The small molecule below binds the protein below.
Small molecule (SMILES): CC(C)C[C@H](NC(=O)[C@@H](O)[C@H](N)Cc1ccccc1)C(=O)O

Binding-site contacts:
Ligand atom O2 contacts residue ZN1 of chain 1.M at 1.9 Å.
Ligand atom C8 contacts residue ASN94 of chain 1.D at 3.1 Å.
Ligand atom C12 contacts residue ARG420 of chain 1.D at 3.5 Å.
Ligand atom C1 contacts residue GLU300 of chain 1.D at 3.6 Å.
Ligand atom C1 contacts residue GLY93 of chain 1.D at 3.6 Å.
Ligand atom O4 contacts residue ARG420 of chain 1.D at 3.3 Å (salt-bridge).
Ligand atom C1 contacts residue GLU363 of chain 1.D at 3.3 Å.
Ligand atom N1 contacts residue GLY298 of chain 1.D at 3.0 Å (h-bond).
Ligand atom C9 contacts residue ASN94 of chain 1.D at 3.2 Å.
Ligand atom C6 contacts residue GLY298 of chain 1.D at 3.4 Å.
Ligand atom N1 contacts residue GLU330 of chain 1.D at 3.1 Å (salt-bridge).
Ligand atom O2 contacts residue GLU330 of chain 1.D at 2.7 Å (salt-bridge).
Ligand atom O2 contacts residue GLU300 of chain 1.D at 3.0 Å (salt-bridge).
Ligand atom C2 contacts residue ZN1 of chain 1.M at 2.9 Å.
Ligand atom C3 contacts residue GLU330 of chain 1.D at 3.2 Å.
Ligand atom C2 contacts residue GLU300 of chain 1.D at 3.4 Å.
Ligand atom N2 contacts residue GLU363 of chain 1.D at 2.8 Å (salt-bridge).
Ligand atom C11 contacts residue ASN94 of chain 1.D at 3.5 Å.
Ligand atom C12 contacts residue GLY93 of chain 1.D at 3.3 Å.
Ligand atom O3 contacts residue HIS329 of chain 1.D at 3.3 Å (h-bond).
Ligand atom O2 contacts residue GLU363 of chain 1.D at 3.5 Å (salt-bridge).
Ligand atom O2 contacts residue HIS333 of chain 1.D at 3.0 Å (h-bond).
Ligand atom C3 contacts residue ZN1 of chain 1.M at 3.2 Å.
Ligand atom O2 contacts residue HIS329 of chain 1.D at 3.3 Å (h-bond).
Ligand atom N2 contacts residue GLU300 of chain 1.D at 2.7 Å (salt-bridge).
Ligand atom C1 contacts residue TYR435 of chain 1.D at 3.5 Å (hydrophobic).
Ligand atom O3 contacts residue ZN1 of chain 1.M at 2.8 Å.
Ligand atom C11 contacts residue ARG420 of chain 1.D at 3.4 Å.
Ligand atom C2 contacts residue GLY298 of chain 1.D at 3.3 Å.
Ligand atom C7 contacts residue GLY93 of chain 1.D at 3.2 Å.
Ligand atom C1 contacts residue ZN1 of chain 1.M at 3.5 Å.
Ligand atom C2 contacts residue GLU330 of chain 1.D at 3.2 Å.
Ligand atom N2 contacts residue GLY93 of chain 1.D at 2.7 Å (h-bond).
Ligand atom O3 contacts residue TYR435 of chain 1.D at 2.7 Å (h-bond).
Ligand atom C3 contacts residue TYR435 of chain 1.D at 3.4 Å (hydrophobic).
Ligand atom C6 contacts residue GLY93 of chain 1.D at 3.5 Å.
Ligand atom O1 contacts residue ARG420 of chain 1.D at 2.5 Å (salt-bridge).
Ligand atom C5 contacts residue ARG420 of chain 1.D at 3.3 Å.
Ligand atom C12 contacts residue TYR435 of chain 1.D at 3.5 Å (hydrophobic).
Ligand atom C10 contacts residue ASN94 of chain 1.D at 3.2 Å.

Sequence of chain 1.D:
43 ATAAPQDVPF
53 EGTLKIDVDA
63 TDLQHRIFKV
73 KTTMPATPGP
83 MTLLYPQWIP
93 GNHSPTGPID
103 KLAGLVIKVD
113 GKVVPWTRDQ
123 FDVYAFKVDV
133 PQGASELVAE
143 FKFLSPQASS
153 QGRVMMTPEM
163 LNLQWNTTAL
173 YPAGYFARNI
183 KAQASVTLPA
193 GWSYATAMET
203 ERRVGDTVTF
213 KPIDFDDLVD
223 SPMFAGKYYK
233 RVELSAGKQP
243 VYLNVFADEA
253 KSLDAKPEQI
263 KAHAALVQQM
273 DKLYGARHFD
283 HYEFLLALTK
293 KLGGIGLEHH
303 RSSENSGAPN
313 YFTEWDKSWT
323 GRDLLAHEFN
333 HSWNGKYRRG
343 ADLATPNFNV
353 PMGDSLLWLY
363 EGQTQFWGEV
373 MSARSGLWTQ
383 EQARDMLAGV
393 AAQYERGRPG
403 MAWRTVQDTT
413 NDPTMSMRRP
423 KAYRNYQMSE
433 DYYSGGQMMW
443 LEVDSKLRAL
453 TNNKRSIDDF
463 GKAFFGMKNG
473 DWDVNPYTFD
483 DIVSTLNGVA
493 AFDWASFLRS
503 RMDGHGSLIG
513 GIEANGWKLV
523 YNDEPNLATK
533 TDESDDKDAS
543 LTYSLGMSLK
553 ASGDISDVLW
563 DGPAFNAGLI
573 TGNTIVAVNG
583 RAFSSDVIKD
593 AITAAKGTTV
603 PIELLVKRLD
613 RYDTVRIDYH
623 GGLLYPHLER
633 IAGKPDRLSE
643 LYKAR